Binding-site contacts:
Ligand atom P contacts residue GLY388 of chain 2.A at 4.0 Å.
Ligand atom O3' contacts residue ALA73 of chain 2.A at 3.6 Å.
Ligand atom O3P contacts residue GLY366 of chain 2.A at 3.8 Å.
Ligand atom O2P contacts residue LEU387 of chain 2.A at 4.0 Å.
Ligand atom O2P contacts residue GLY388 of chain 2.A at 3.2 Å (h-bond).
Ligand atom O5' contacts residue GLY329 of chain 2.A at 4.1 Å.
Ligand atom O2P contacts residue SER389 of chain 2.A at 3.5 Å (h-bond).
Ligand atom C1' contacts residue CYS332 of chain 2.A at 4.1 Å (hydrophobic).
Ligand atom N1 contacts residue CYS332 of chain 2.A at 4.1 Å.
Ligand atom P contacts residue GLY366 of chain 2.A at 4.2 Å.
Ligand atom O3' contacts residue ASP365 of chain 2.A at 2.7 Å (salt-bridge).
Ligand atom C5' contacts residue GLY388 of chain 2.A at 4.2 Å.
Ligand atom O3P contacts residue GLY367 of chain 2.A at 3.0 Å (h-bond).
Ligand atom O4' contacts residue GLY329 of chain 2.A at 3.7 Å.
Ligand atom N9 contacts residue CYS332 of chain 2.A at 3.8 Å.
Ligand atom C5 contacts residue CYS332 of chain 2.A at 3.9 Å (hydrophobic).
Ligand atom O2' contacts residue ASP365 of chain 2.A at 2.4 Å (salt-bridge).
Ligand atom O2' contacts residue ASN304 of chain 2.A at 3.8 Å.
Ligand atom C5' contacts residue MSE75 of chain 2.A at 4.1 Å.
Ligand atom C3' contacts residue ASP365 of chain 2.A at 3.5 Å.
Ligand atom C8 contacts residue MSE75 of chain 2.A at 3.5 Å.
Ligand atom N7 contacts residue MSE75 of chain 2.A at 3.6 Å.
Ligand atom O5' contacts residue GLY366 of chain 2.A at 3.4 Å.
Ligand atom O1P contacts residue SER389 of chain 2.A at 3.4 Å (h-bond).
Ligand atom C4' contacts residue ASP365 of chain 2.A at 3.5 Å.
Ligand atom N7 contacts residue ILE331 of chain 2.A at 3.7 Å.
Ligand atom C3' contacts residue MSE75 of chain 2.A at 3.9 Å.
Ligand atom P contacts residue SER389 of chain 2.A at 3.9 Å.
Ligand atom P contacts residue SER330 of chain 2.A at 3.8 Å.
Ligand atom C2 contacts residue CYS332 of chain 2.A at 3.5 Å (hydrophobic).
Ligand atom C2' contacts residue ASP365 of chain 2.A at 3.6 Å.
Ligand atom C4 contacts residue CYS332 of chain 2.A at 3.3 Å (hydrophobic).
Ligand atom O3P contacts residue SER330 of chain 2.A at 3.0 Å (h-bond).
Ligand atom O3' contacts residue MSE386 of chain 2.A at 3.6 Å (h-bond).
Ligand atom O1P contacts residue SER330 of chain 2.A at 2.9 Å (h-bond).
Ligand atom P contacts residue GLY367 of chain 2.A at 4.1 Å.
Ligand atom O3P contacts residue GLY329 of chain 2.A at 3.7 Å.
Ligand atom N3 contacts residue CYS332 of chain 2.A at 3.0 Å (h-bond).
Ligand atom O5' contacts residue GLY367 of chain 2.A at 4.2 Å.
Ligand atom O5' contacts residue GLY388 of chain 2.A at 4.1 Å.

Sequence of chain 2.A:
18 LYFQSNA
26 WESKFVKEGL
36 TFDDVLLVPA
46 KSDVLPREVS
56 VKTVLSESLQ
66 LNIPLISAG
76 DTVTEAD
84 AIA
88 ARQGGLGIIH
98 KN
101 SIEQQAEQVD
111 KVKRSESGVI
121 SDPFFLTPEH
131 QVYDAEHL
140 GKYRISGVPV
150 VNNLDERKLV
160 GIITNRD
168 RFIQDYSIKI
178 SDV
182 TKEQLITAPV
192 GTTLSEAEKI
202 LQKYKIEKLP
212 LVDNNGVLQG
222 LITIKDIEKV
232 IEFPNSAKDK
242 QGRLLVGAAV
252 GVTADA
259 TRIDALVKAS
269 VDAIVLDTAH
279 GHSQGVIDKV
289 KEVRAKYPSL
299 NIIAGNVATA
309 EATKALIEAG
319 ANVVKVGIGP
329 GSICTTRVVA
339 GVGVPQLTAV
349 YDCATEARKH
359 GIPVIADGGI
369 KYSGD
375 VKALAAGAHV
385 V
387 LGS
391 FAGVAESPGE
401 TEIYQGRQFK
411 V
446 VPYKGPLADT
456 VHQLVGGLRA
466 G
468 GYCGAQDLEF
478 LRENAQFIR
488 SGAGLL

The protein below binds the small molecule below.
Small molecule (SMILES): O=c1[nH]cnc2c1ncn2[C@@H]1O[C@H](COP(=O)(O)O)[C@@H](O)[C@H]1O